Binding-site contacts:
Ligand atom O4 contacts residue GD1 of chain 1.I at 2.3 Å.
Ligand atom C7 contacts residue CYS63 of chain 1.D at 3.9 Å (hydrophobic).
Ligand atom C16 contacts residue GD1 of chain 1.I at 3.5 Å.
Ligand atom C6 contacts residue CYS63 of chain 1.D at 2.6 Å (hydrophobic).
Ligand atom O10 contacts residue GD1 of chain 1.I at 2.7 Å.
Ligand atom C11 contacts residue GD1 of chain 1.I at 3.3 Å.
Ligand atom C19 contacts residue GD1 of chain 1.I at 3.5 Å.
Ligand atom C24 contacts residue GD1 of chain 1.I at 3.0 Å.
Ligand atom C12 contacts residue GD1 of chain 1.I at 3.5 Å.
Ligand atom C4 contacts residue ASP64 of chain 1.D at 4.3 Å.
Ligand atom C18 contacts residue GD1 of chain 1.I at 3.5 Å.
Ligand atom C15 contacts residue GD1 of chain 1.I at 2.6 Å.
Ligand atom C6 contacts residue GLU49 of chain 1.D at 4.4 Å.
Ligand atom O6 contacts residue GD1 of chain 1.I at 2.3 Å.
Ligand atom N2 contacts residue CYS63 of chain 1.D at 4.2 Å.
Ligand atom O3 contacts residue GLU49 of chain 1.D at 4.1 Å.
Ligand atom O7 contacts residue GD1 of chain 1.I at 3.5 Å.
Ligand atom C23 contacts residue GD1 of chain 1.I at 3.4 Å.
Ligand atom C20 contacts residue GD1 of chain 1.I at 3.2 Å.
Ligand atom O10 contacts residue GLU578 of chain 1.A at 4.2 Å.
Ligand atom C22 contacts residue GD1 of chain 1.I at 3.5 Å.
Ligand atom C13 contacts residue GD1 of chain 1.I at 3.5 Å.
Ligand atom O2 contacts residue CYS63 of chain 1.D at 3.7 Å.
Ligand atom N3 contacts residue GD1 of chain 1.I at 4.1 Å.
Ligand atom N6 contacts residue GD1 of chain 1.I at 2.6 Å.
Ligand atom O8 contacts residue GD1 of chain 1.I at 2.2 Å.
Ligand atom O5 contacts residue GD1 of chain 1.I at 3.3 Å.
Ligand atom N4 contacts residue GD1 of chain 1.I at 2.6 Å.
Ligand atom C4 contacts residue CYS63 of chain 1.D at 1.8 Å (hydrophobic).
Ligand atom O9 contacts residue GD1 of chain 1.I at 2.3 Å.
Ligand atom O7 contacts residue GLU578 of chain 1.A at 4.3 Å.
Ligand atom C25 contacts residue GD1 of chain 1.I at 2.3 Å.
Ligand atom C21 contacts residue GD1 of chain 1.I at 2.7 Å.
Ligand atom N7 contacts residue GD1 of chain 1.I at 2.6 Å.
Ligand atom C10 contacts residue GD1 of chain 1.I at 3.0 Å.
Ligand atom C5 contacts residue CYS63 of chain 1.D at 3.2 Å (hydrophobic).
Ligand atom C14 contacts residue GD1 of chain 1.I at 3.2 Å.
Ligand atom N5 contacts residue GD1 of chain 1.I at 2.6 Å.
Ligand atom C8 contacts residue GD1 of chain 1.I at 4.4 Å.
Ligand atom C17 contacts residue GD1 of chain 1.I at 3.6 Å.

This small molecule binds to this protein.
Small molecule (SMILES): O=C1C[N@@]2CC[N@@](CC[N@]3CC[N@@](CC2)CC(=O)OO/C(=N\CCN2C(=O)CCC2=O)C3)CC(=O)OO1

Sequence of chain 1.D:
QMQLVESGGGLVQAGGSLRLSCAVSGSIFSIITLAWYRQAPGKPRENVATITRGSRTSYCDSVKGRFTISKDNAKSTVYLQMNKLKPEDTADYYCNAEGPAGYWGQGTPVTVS

Sequence of chain 1.A:
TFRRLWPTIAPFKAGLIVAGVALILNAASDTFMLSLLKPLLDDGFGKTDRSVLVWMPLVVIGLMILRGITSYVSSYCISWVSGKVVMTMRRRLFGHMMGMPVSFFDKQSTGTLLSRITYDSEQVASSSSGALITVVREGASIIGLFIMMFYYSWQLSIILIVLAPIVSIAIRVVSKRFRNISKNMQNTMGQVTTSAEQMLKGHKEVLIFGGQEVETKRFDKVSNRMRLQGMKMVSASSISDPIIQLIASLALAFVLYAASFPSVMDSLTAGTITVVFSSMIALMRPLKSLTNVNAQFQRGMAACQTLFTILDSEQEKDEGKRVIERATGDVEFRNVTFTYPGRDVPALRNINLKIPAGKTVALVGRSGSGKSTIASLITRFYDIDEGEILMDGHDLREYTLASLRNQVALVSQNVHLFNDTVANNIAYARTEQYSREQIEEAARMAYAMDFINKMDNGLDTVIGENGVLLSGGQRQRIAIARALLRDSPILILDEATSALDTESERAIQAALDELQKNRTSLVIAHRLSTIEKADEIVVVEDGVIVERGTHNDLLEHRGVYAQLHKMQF